Sequence of chain 1.A:
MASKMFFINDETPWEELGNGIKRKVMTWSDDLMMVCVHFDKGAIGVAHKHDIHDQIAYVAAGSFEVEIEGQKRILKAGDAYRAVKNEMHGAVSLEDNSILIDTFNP

Binding-site contacts:
Ligand atom ND1 contacts residue ARG24 of chain 1.A at 3.4 Å (salt-bridge).
Ligand atom N contacts residue ASP103 of chain 1.A at 2.7 Å (salt-bridge).
Ligand atom CE1 contacts residue LEU18 of chain 1.A at 3.8 Å (hydrophobic).
Ligand atom ND1 contacts residue LEU18 of chain 1.A at 3.6 Å.
Ligand atom N contacts residue HIS49 of chain 1.A at 3.3 Å (h-bond).
Ligand atom CE1 contacts residue ARG24 of chain 1.A at 3.5 Å.
Ligand atom O contacts residue GLN56 of chain 1.A at 2.9 Å (h-bond).
Ligand atom O contacts residue ARG24 of chain 1.A at 3.7 Å.
Ligand atom O contacts residue HIS49 of chain 1.A at 3.0 Å.
Ligand atom ND1 contacts residue VAL47 of chain 1.A at 3.2 Å (h-bond).
Ligand atom OG contacts residue TYR82 of chain 1.A at 2.6 Å (h-bond).
Ligand atom NE2 contacts residue LEU18 of chain 1.A at 3.5 Å (h-bond).
Ligand atom OG contacts residue LEU101 of chain 1.A at 3.4 Å.
Ligand atom CA contacts residue GLN56 of chain 1.A at 2.8 Å.
Ligand atom O contacts residue GLY46 of chain 1.A at 3.4 Å.
Ligand atom C contacts residue GLN56 of chain 1.A at 3.0 Å.
Ligand atom N contacts residue NI1 of chain 1.E at 2.2 Å (h-bond).
Ligand atom CB contacts residue LEU101 of chain 1.A at 3.5 Å (hydrophobic).
Ligand atom CB contacts residue TYR82 of chain 1.A at 3.5 Å (hydrophobic).
Ligand atom O contacts residue HIS90 of chain 1.A at 3.0 Å (h-bond).
Ligand atom CA contacts residue GLY46 of chain 1.A at 3.8 Å.
Ligand atom CE1 contacts residue VAL47 of chain 1.A at 3.5 Å (hydrophobic).
Ligand atom C contacts residue ASP103 of chain 1.A at 3.5 Å.
Ligand atom N contacts residue GLN56 of chain 1.A at 2.9 Å (h-bond).
Ligand atom C contacts residue NI1 of chain 1.E at 2.8 Å.
Ligand atom CA contacts residue ASP103 of chain 1.A at 3.7 Å.
Ligand atom O contacts residue HIS49 of chain 1.A at 3.1 Å.
Ligand atom N contacts residue HIS51 of chain 1.A at 3.2 Å (h-bond).
Ligand atom OG contacts residue ASP103 of chain 1.A at 2.6 Å (salt-bridge).
Ligand atom CA contacts residue HIS49 of chain 1.A at 3.7 Å.
Ligand atom CA contacts residue NI1 of chain 1.E at 2.9 Å.
Ligand atom CB contacts residue VAL47 of chain 1.A at 3.5 Å (hydrophobic).
Ligand atom CA contacts residue ASP103 of chain 1.A at 3.3 Å.
Ligand atom NE2 contacts residue PHE105 of chain 1.A at 3.7 Å.
Ligand atom O contacts residue NI1 of chain 1.E at 2.1 Å (h-bond).
Ligand atom CA contacts residue TYR82 of chain 1.A at 3.4 Å (hydrophobic).
Ligand atom C contacts residue HIS49 of chain 1.A at 3.6 Å.
Ligand atom CB contacts residue ASP103 of chain 1.A at 3.3 Å.
Ligand atom OG contacts residue ALA58 of chain 1.A at 3.7 Å.
Ligand atom CG contacts residue VAL47 of chain 1.A at 3.6 Å (hydrophobic).

This protein binds this small molecule.
Small molecule (SMILES): NCC(=O)N[C@@H](CO)C(=O)N[C@@H](CO)C(=O)N[C@@H](CC1=NC=NC1)C(=O)N[C@@H](CC1=NC=NC1)C(=O)N[C@@H](CC1=NC=NC1)C(=O)N[C@H](C=O)CC1=NC=NC1